The small molecule below binds the protein below.
Small molecule (SMILES): CC(=O)N[C@H]1[C@H](O[C@H]2[C@H](O)[C@@H](NC(C)=O)CO[C@@H]2CO)O[C@H](CO)[C@@H](O)[C@@H]1O

Binding-site contacts:
Ligand atom C4 contacts residue ASN154 of chain 4.A at 4.5 Å.
Ligand atom C5 contacts residue ASN5 of chain 4.A at 3.6 Å.
Ligand atom C1 contacts residue ASN5 of chain 4.A at 1.4 Å.
Ligand atom O5 contacts residue ASN154 of chain 4.A at 4.0 Å.
Ligand atom N2 contacts residue PHE3 of chain 4.A at 2.8 Å (h-bond).
Ligand atom O7 contacts residue ASN5 of chain 4.A at 4.1 Å.
Ligand atom C8 contacts residue ASP2 of chain 4.A at 3.5 Å.
Ligand atom N2 contacts residue ASP2 of chain 4.A at 3.8 Å.
Ligand atom O5 contacts residue ASN5 of chain 4.A at 2.3 Å (h-bond).
Ligand atom C3 contacts residue ASN5 of chain 4.A at 3.8 Å.
Ligand atom O7 contacts residue ASP2 of chain 4.A at 4.5 Å.
Ligand atom C5 contacts residue ASP2 of chain 4.A at 4.3 Å.
Ligand atom C7 contacts residue ASP2 of chain 4.A at 3.8 Å.
Ligand atom C8 contacts residue PHE3 of chain 4.A at 3.3 Å (hydrophobic).
Ligand atom C2 contacts residue ASN5 of chain 4.A at 2.5 Å.
Ligand atom C3 contacts residue PHE3 of chain 4.A at 4.4 Å (hydrophobic).
Ligand atom C7 contacts residue ASN5 of chain 4.A at 3.7 Å.
Ligand atom N2 contacts residue ASN5 of chain 4.A at 2.9 Å (h-bond).
Ligand atom C6 contacts residue ASP2 of chain 4.A at 3.7 Å.
Ligand atom C6 contacts residue ASN154 of chain 4.A at 3.9 Å.
Ligand atom C3 contacts residue ASP2 of chain 4.A at 4.3 Å.
Ligand atom C1 contacts residue PHE3 of chain 4.A at 3.8 Å (hydrophobic).
Ligand atom O3 contacts residue ASP2 of chain 4.A at 3.3 Å (salt-bridge).
Ligand atom C4 contacts residue ASN5 of chain 4.A at 4.3 Å.
Ligand atom O4 contacts residue ASN154 of chain 4.A at 4.5 Å.
Ligand atom C5 contacts residue ASN154 of chain 4.A at 3.5 Å.
Ligand atom O6 contacts residue ASP2 of chain 4.A at 2.5 Å (salt-bridge).
Ligand atom C2 contacts residue PHE3 of chain 4.A at 3.8 Å (hydrophobic).
Ligand atom C7 contacts residue PHE3 of chain 4.A at 3.5 Å (hydrophobic).
Ligand atom O5 contacts residue ASP2 of chain 4.A at 3.8 Å.
Ligand atom C1 contacts residue ASN154 of chain 4.A at 4.2 Å.

Sequence of chain 4.A:
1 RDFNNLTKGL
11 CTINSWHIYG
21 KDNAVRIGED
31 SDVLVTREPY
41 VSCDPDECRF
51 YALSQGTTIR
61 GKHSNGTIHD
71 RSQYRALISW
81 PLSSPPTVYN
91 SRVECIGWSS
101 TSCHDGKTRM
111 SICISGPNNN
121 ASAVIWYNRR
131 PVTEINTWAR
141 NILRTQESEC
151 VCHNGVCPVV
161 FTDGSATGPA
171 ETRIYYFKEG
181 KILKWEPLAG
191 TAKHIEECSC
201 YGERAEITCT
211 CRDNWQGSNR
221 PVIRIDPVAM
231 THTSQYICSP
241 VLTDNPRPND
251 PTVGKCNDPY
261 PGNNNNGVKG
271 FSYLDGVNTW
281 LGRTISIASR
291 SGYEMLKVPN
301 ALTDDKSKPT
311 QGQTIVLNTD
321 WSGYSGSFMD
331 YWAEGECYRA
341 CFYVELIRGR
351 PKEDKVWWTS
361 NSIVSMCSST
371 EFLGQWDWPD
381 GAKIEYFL